Sequence of chain 1.E:
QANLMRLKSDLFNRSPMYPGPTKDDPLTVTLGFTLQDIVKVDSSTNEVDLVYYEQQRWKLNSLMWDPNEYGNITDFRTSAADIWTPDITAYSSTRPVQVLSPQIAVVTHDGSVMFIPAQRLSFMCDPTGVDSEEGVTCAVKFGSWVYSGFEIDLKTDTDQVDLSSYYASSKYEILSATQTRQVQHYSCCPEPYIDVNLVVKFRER

Binding-site contacts:
Ligand atom C contacts residue TRP164 of chain 1.A at 3.4 Å (hydrophobic).
Ligand atom C9 contacts residue TRP164 of chain 1.A at 3.4 Å (hydrophobic).
Ligand atom C13 contacts residue MET133 of chain 1.E at 3.9 Å (hydrophobic).
Ligand atom C9 contacts residue TYR205 of chain 1.A at 4.1 Å (hydrophobic).
Ligand atom N contacts residue ILE135 of chain 1.E at 3.9 Å.
Ligand atom O contacts residue VAL165 of chain 1.A at 3.4 Å.
Ligand atom C2 contacts residue TRP164 of chain 1.A at 3.7 Å (hydrophobic).
Ligand atom N1 contacts residue TRP164 of chain 1.A at 2.8 Å (h-bond).
Ligand atom C12 contacts residue TRP164 of chain 1.A at 4.0 Å (hydrophobic).
Ligand atom C7 contacts residue TRP164 of chain 1.A at 3.8 Å (hydrophobic).
Ligand atom C5 contacts residue CYS207 of chain 1.A at 3.9 Å (hydrophobic).
Ligand atom C9 contacts residue TYR212 of chain 1.A at 3.8 Å (hydrophobic).
Ligand atom C contacts residue ILE135 of chain 1.E at 4.0 Å (hydrophobic).
Ligand atom C13 contacts residue TYR212 of chain 1.A at 3.5 Å (hydrophobic).
Ligand atom C14 contacts residue VAL165 of chain 1.A at 3.6 Å (hydrophobic).
Ligand atom O contacts residue TRP164 of chain 1.A at 3.3 Å.
Ligand atom C10 contacts residue TRP164 of chain 1.A at 4.0 Å (hydrophobic).
Ligand atom C11 contacts residue CYS208 of chain 1.A at 4.0 Å (hydrophobic).
Ligand atom N contacts residue TRP164 of chain 1.A at 3.1 Å (h-bond).
Ligand atom C13 contacts residue VAL165 of chain 1.A at 3.7 Å (hydrophobic).
Ligand atom C8 contacts residue TYR110 of chain 1.A at 3.4 Å (hydrophobic).
Ligand atom C12 contacts residue CYS208 of chain 1.A at 3.7 Å (hydrophobic).
Ligand atom C contacts residue VAL165 of chain 1.A at 3.8 Å (hydrophobic).
Ligand atom C11 contacts residue TRP164 of chain 1.A at 3.4 Å (hydrophobic).
Ligand atom C1 contacts residue ILE135 of chain 1.E at 4.0 Å (hydrophobic).
Ligand atom C14 contacts residue TRP164 of chain 1.A at 3.9 Å (hydrophobic).
Ligand atom C6 contacts residue TYR205 of chain 1.A at 3.8 Å (hydrophobic).
Ligand atom C1 contacts residue TRP164 of chain 1.A at 3.2 Å (hydrophobic).
Ligand atom C10 contacts residue CYS207 of chain 1.A at 3.9 Å (hydrophobic).
Ligand atom C4 contacts residue TYR205 of chain 1.A at 3.7 Å (hydrophobic).
Ligand atom C3 contacts residue CYS207 of chain 1.A at 3.6 Å (hydrophobic).
Ligand atom C12 contacts residue TYR212 of chain 1.A at 3.1 Å (hydrophobic).
Ligand atom C5 contacts residue TYR205 of chain 1.A at 4.0 Å (hydrophobic).
Ligand atom C8 contacts residue TRP164 of chain 1.A at 3.2 Å (hydrophobic).
Ligand atom C11 contacts residue TYR212 of chain 1.A at 4.2 Å (hydrophobic).
Ligand atom C10 contacts residue CYS208 of chain 1.A at 3.8 Å (hydrophobic).
Ligand atom O contacts residue ILE135 of chain 1.E at 3.7 Å.
Ligand atom C5 contacts residue TYR72 of chain 1.E at 3.8 Å (hydrophobic).
Ligand atom C8 contacts residue SER163 of chain 1.A at 3.4 Å.
Ligand atom C4 contacts residue CYS207 of chain 1.A at 3.8 Å (hydrophobic).

The protein below binds the small molecule below.
Small molecule (SMILES): C[C@@H]1C[C@@H]2[C@H]3Cn4c(cccc4=O)[C@@H](CN2C)[C@H]31

Sequence of chain 1.A:
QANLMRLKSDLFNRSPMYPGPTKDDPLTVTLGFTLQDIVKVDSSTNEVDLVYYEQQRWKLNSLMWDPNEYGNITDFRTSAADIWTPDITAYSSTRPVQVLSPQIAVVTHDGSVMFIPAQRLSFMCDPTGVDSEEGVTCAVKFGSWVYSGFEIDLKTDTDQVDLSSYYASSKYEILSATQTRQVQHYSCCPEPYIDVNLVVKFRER